This small molecule binds to this protein.
Small molecule (SMILES): C[C@@H]1CC[C@@]2(OC1)O[C@H]1[C@@H](O)[C@H]3[C@@H]4CC[C@H]5C[C@@H](O[C@@H]6O[C@H](CO)[C@H](O[C@@H]7O[C@H](CO)[C@@H](O)[C@H](O[C@@H]8OC[C@@H](O)[C@H](O)[C@H]8O)[C@H]7O[C@@H]7O[C@H](CO)[C@H](O)[C@H](O[C@@H]8O[C@H](CO)[C@@H](O)[C@H](O)[C@H]8O)[C@H]7O)[C@H](O)[C@H]6O)[C@H](O)C[C@]5(C)[C@H]4CC[C@]3(C)[C@H]1[C@@H]2C

Sequence of chain 1.A:
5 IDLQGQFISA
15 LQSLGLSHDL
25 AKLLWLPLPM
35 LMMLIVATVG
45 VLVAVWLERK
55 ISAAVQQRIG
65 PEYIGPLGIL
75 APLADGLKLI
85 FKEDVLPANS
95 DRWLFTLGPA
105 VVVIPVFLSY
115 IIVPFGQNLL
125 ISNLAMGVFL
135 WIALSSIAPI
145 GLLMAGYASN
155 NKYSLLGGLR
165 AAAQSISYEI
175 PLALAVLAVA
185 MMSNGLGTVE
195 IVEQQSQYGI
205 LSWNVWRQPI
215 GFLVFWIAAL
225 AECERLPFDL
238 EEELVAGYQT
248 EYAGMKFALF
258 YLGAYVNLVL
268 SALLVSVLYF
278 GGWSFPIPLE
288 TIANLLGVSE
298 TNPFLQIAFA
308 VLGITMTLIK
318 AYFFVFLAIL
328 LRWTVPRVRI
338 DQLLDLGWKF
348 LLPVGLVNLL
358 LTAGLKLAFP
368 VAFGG

Binding-site contacts:
Ligand atom C14 contacts residue TYR202 of chain 1.A at 4.5 Å (hydrophobic).
Ligand atom O79 contacts residue THR288 of chain 1.A at 4.2 Å.
Ligand atom C05 contacts residue PRO283 of chain 1.A at 4.4 Å (hydrophobic).
Ligand atom C06 contacts residue PRO283 of chain 1.A at 3.3 Å (hydrophobic).
Ligand atom C85 contacts residue PRO283 of chain 1.A at 3.8 Å (hydrophobic).
Ligand atom C21 contacts residue THR288 of chain 1.A at 4.1 Å.
Ligand atom C07 contacts residue PRO283 of chain 1.A at 4.1 Å (hydrophobic).
Ligand atom C20 contacts residue TYR202 of chain 1.A at 4.2 Å (hydrophobic).
Ligand atom O84 contacts residue PRO283 of chain 1.A at 4.4 Å.
Ligand atom C15 contacts residue PRO285 of chain 1.A at 4.3 Å (hydrophobic).
Ligand atom C81 contacts residue TYR202 of chain 1.A at 4.3 Å (hydrophobic).
Ligand atom C12 contacts residue PRO285 of chain 1.A at 4.2 Å (hydrophobic).
Ligand atom C14 contacts residue PRO285 of chain 1.A at 2.9 Å (hydrophobic).
Ligand atom C13 contacts residue PRO283 of chain 1.A at 4.2 Å (hydrophobic).
Ligand atom C83 contacts residue PRO283 of chain 1.A at 3.9 Å (hydrophobic).
Ligand atom C83 contacts residue ILE204 of chain 1.A at 4.1 Å (hydrophobic).
Ligand atom C13 contacts residue PRO285 of chain 1.A at 2.8 Å (hydrophobic).
Ligand atom C85 contacts residue ILE284 of chain 1.A at 4.5 Å (hydrophobic).
Ligand atom C02 contacts residue PRO283 of chain 1.A at 4.1 Å (hydrophobic).
Ligand atom C80 contacts residue TYR202 of chain 1.A at 2.7 Å (hydrophobic).